Sequence of chain 1.D:
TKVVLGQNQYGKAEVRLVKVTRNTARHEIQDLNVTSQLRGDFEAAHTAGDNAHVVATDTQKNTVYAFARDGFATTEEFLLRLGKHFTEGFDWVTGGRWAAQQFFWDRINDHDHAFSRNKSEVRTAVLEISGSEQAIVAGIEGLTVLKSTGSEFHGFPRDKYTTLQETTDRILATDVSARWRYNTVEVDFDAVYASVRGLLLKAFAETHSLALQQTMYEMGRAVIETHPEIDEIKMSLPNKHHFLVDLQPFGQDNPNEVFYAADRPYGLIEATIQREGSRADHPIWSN

Binding-site contacts:
Ligand atom C8 contacts residue ASN249 of chain 1.D at 3.3 Å.
Ligand atom O2 contacts residue PHE163 of chain 1.D at 3.8 Å.
Ligand atom O6 contacts residue THR67 of chain 1.A at 3.4 Å.
Ligand atom N12 contacts residue ARG180 of chain 1.D at 3.8 Å.
Ligand atom C1 contacts residue GLN223 of chain 1.D at 3.9 Å.
Ligand atom N11 contacts residue ALA66 of chain 1.A at 3.3 Å.
Ligand atom C8 contacts residue ARG180 of chain 1.D at 3.9 Å.
Ligand atom O7 contacts residue LYS22 of chain 1.A at 3.9 Å.
Ligand atom C9 contacts residue THR67 of chain 1.A at 3.1 Å.
Ligand atom C9 contacts residue PHE163 of chain 1.D at 3.5 Å (hydrophobic).
Ligand atom O7 contacts residue ASN249 of chain 1.D at 3.7 Å.
Ligand atom C1 contacts residue PHE163 of chain 1.D at 3.9 Å (hydrophobic).
Ligand atom O6 contacts residue ASN249 of chain 1.D at 3.4 Å (h-bond).
Ligand atom O6 contacts residue ILE279 of chain 1.D at 3.2 Å.
Ligand atom C1 contacts residue ARG180 of chain 1.D at 3.7 Å.
Ligand atom N3 contacts residue GLN223 of chain 1.D at 3.4 Å (h-bond).
Ligand atom N11 contacts residue THR67 of chain 1.A at 2.7 Å (h-bond).
Ligand atom O2 contacts residue ALA221 of chain 1.D at 3.7 Å.
Ligand atom O2 contacts residue LEU222 of chain 1.D at 2.9 Å (h-bond).
Ligand atom O10 contacts residue ALA66 of chain 1.A at 3.7 Å.
Ligand atom C1 contacts residue ASN249 of chain 1.D at 3.8 Å.
Ligand atom N4 contacts residue ARG180 of chain 1.D at 3.3 Å (salt-bridge).
Ligand atom O2 contacts residue GLN223 of chain 1.D at 3.6 Å.
Ligand atom N4 contacts residue ASN249 of chain 1.D at 3.0 Å (h-bond).
Ligand atom O10 contacts residue ASP68 of chain 1.A at 3.0 Å (salt-bridge).
Ligand atom C5 contacts residue ASN249 of chain 1.D at 3.1 Å.
Ligand atom O7 contacts residue GLY277 of chain 1.D at 3.5 Å.
Ligand atom O2 contacts residue ARG180 of chain 1.D at 3.1 Å (salt-bridge).
Ligand atom O10 contacts residue LEU174 of chain 1.D at 3.5 Å.
Ligand atom O10 contacts residue THR67 of chain 1.A at 3.0 Å (h-bond).
Ligand atom C5 contacts residue HIS251 of chain 1.D at 3.9 Å.
Ligand atom O7 contacts residue HIS251 of chain 1.D at 2.8 Å (h-bond).
Ligand atom N12 contacts residue THR67 of chain 1.A at 3.8 Å.
Ligand atom N12 contacts residue PHE163 of chain 1.D at 3.5 Å.
Ligand atom O6 contacts residue GLY277 of chain 1.D at 3.6 Å.
Ligand atom C5 contacts residue GLY277 of chain 1.D at 3.9 Å.
Ligand atom C8 contacts residue THR67 of chain 1.A at 3.9 Å.
Ligand atom N11 contacts residue PHE163 of chain 1.D at 3.4 Å.
Ligand atom C5 contacts residue THR67 of chain 1.A at 3.2 Å.
Ligand atom O7 contacts residue THR67 of chain 1.A at 2.7 Å (h-bond).

A small-molecule ligand and the protein it binds are described below.
Small molecule (SMILES): NC(=O)NC(NC(N)=O)C(=O)[O-]

Sequence of chain 1.A:
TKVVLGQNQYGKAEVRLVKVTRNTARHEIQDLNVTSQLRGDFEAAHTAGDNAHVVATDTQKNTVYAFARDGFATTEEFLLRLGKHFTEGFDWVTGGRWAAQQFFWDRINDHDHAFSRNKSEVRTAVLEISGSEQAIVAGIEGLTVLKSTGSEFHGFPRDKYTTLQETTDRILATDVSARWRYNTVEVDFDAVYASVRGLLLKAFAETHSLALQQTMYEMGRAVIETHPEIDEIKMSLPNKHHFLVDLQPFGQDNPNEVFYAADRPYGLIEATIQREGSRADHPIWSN